Binding-site contacts:
Ligand atom C34 contacts residue ILE50 of chain 1.A at 3.7 Å (hydrophobic).
Ligand atom N1 contacts residue ASP29 of chain 1.B at 3.7 Å.
Ligand atom C7 contacts residue VAL32 of chain 1.B at 3.8 Å (hydrophobic).
Ligand atom O10 contacts residue ILE84 of chain 1.B at 3.5 Å.
Ligand atom C17 contacts residue ASP25 of chain 1.B at 3.3 Å.
Ligand atom C17 contacts residue ASP25 of chain 1.A at 3.5 Å.
Ligand atom C6 contacts residue ALA28 of chain 1.B at 3.5 Å (hydrophobic).
Ligand atom C37 contacts residue GLY27 of chain 1.A at 3.6 Å.
Ligand atom O28 contacts residue ASP29 of chain 1.A at 2.6 Å.
Ligand atom O9 contacts residue GLY48 of chain 1.B at 3.8 Å.
Ligand atom C27 contacts residue ASP29 of chain 1.A at 3.5 Å.
Ligand atom C24 contacts residue GLY48 of chain 1.A at 2.9 Å.
Ligand atom N1 contacts residue ASP30 of chain 1.B at 3.1 Å (salt-bridge).
Ligand atom C35 contacts residue PRO81 of chain 1.B at 3.6 Å (hydrophobic).
Ligand atom O10 contacts residue ILE50 of chain 1.A at 3.6 Å.
Ligand atom O18 contacts residue ASP25 of chain 1.A at 2.6 Å (salt-bridge).
Ligand atom O9 contacts residue GLY49 of chain 1.B at 3.2 Å.
Ligand atom C16 contacts residue ASP25 of chain 1.B at 3.2 Å.
Ligand atom C7 contacts residue ASP30 of chain 1.B at 3.5 Å.
Ligand atom O22 contacts residue GLY49 of chain 1.A at 3.7 Å.
Ligand atom C15 contacts residue VAL82 of chain 1.A at 3.8 Å (hydrophobic).
Ligand atom C12 contacts residue GLY27 of chain 1.B at 3.6 Å.
Ligand atom O18 contacts residue ASP25 of chain 1.B at 2.5 Å (salt-bridge).
Ligand atom O28 contacts residue ALA28 of chain 1.A at 3.7 Å.
Ligand atom C34 contacts residue GLY49 of chain 1.A at 3.8 Å.
Ligand atom C25 contacts residue GLY48 of chain 1.A at 2.8 Å.
Ligand atom C32 contacts residue ASP25 of chain 1.B at 3.3 Å.
Ligand atom C7 contacts residue ALA28 of chain 1.B at 3.4 Å (hydrophobic).
Ligand atom C36 contacts residue VAL82 of chain 1.B at 3.2 Å (hydrophobic).
Ligand atom O9 contacts residue ILE50 of chain 1.A at 3.2 Å.
Ligand atom C22 contacts residue GLY48 of chain 1.A at 3.3 Å.
Ligand atom S1 contacts residue GLY48 of chain 1.B at 3.7 Å.
Ligand atom C37 contacts residue VAL82 of chain 1.B at 3.5 Å (hydrophobic).
Ligand atom C1 contacts residue ASP30 of chain 1.B at 3.3 Å.
Ligand atom O23 contacts residue ALA28 of chain 1.A at 3.8 Å.
Ligand atom C32 contacts residue GLY27 of chain 1.A at 3.6 Å.
Ligand atom C4 contacts residue GLY48 of chain 1.B at 3.2 Å.
Ligand atom N20 contacts residue GLY27 of chain 1.A at 3.1 Å (h-bond).
Ligand atom O18 contacts residue GLY27 of chain 1.A at 3.3 Å.
Ligand atom C35 contacts residue VAL82 of chain 1.B at 3.5 Å (hydrophobic).

Sequence of chain 1.A:
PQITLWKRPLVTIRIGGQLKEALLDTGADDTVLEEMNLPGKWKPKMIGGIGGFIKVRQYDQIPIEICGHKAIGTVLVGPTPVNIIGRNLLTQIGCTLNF

Sequence of chain 1.B:
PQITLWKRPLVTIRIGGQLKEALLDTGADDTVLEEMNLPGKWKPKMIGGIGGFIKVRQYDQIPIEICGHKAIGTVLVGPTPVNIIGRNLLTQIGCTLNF

A small-molecule ligand and the protein it binds are described below.
Small molecule (SMILES): CC[C@H](C)CN(C[C@@H](O)[C@H](Cc1ccccc1)NC(=O)OC[C@@H]1CCC(=O)N1)S(=O)(=O)c1ccc2ncsc2c1